Sequence of chain 1.A:
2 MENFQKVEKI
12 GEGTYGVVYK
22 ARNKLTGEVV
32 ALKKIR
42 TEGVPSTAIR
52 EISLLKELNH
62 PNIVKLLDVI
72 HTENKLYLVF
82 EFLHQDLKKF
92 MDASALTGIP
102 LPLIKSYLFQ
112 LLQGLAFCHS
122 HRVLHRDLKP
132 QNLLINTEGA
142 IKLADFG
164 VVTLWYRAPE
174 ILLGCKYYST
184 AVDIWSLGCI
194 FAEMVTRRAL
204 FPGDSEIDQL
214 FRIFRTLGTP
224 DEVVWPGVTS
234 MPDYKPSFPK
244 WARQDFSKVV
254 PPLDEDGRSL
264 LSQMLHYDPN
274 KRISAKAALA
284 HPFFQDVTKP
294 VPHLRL

This protein binds this small molecule.
Small molecule (SMILES): CCN(CC)C(=O)c1ccc(Nc2nc(OCC3CCCCC3)c3[nH]cnc3n2)cc1

Binding-site contacts:
Ligand atom N2 contacts residue PHE83 of chain 1.A at 3.7 Å.
Ligand atom OAC contacts residue GLN86 of chain 1.A at 3.9 Å.
Ligand atom CAE contacts residue GLN86 of chain 1.A at 3.8 Å.
Ligand atom C8 contacts residue PHE81 of chain 1.A at 3.5 Å (hydrophobic).
Ligand atom OAC contacts residue ASP87 of chain 1.A at 3.8 Å.
Ligand atom C8 contacts residue ALA32 of chain 1.A at 3.4 Å (hydrophobic).
Ligand atom N9 contacts residue LEU135 of chain 1.A at 3.6 Å.
Ligand atom CAB contacts residue ASP87 of chain 1.A at 3.8 Å.
Ligand atom C2 contacts residue ILE11 of chain 1.A at 3.9 Å (hydrophobic).
Ligand atom CAE contacts residue HIS85 of chain 1.A at 3.2 Å.
Ligand atom N2 contacts residue LEU84 of chain 1.A at 2.8 Å (h-bond).
Ligand atom C8 contacts residue GLU82 of chain 1.A at 3.7 Å.
Ligand atom C5 contacts residue ALA32 of chain 1.A at 3.9 Å (hydrophobic).
Ligand atom CAM contacts residue ILE11 of chain 1.A at 3.6 Å (hydrophobic).
Ligand atom CAK contacts residue GLU13 of chain 1.A at 3.6 Å.
Ligand atom CAG contacts residue GLN86 of chain 1.A at 3.8 Å.
Ligand atom CAB contacts residue ILE11 of chain 1.A at 3.6 Å (hydrophobic).
Ligand atom C5 contacts residue LEU135 of chain 1.A at 3.5 Å (hydrophobic).
Ligand atom C8 contacts residue VAL65 of chain 1.A at 3.6 Å (hydrophobic).
Ligand atom O6 contacts residue VAL19 of chain 1.A at 3.8 Å.
Ligand atom CAK contacts residue GLY14 of chain 1.A at 3.7 Å.
Ligand atom CAA contacts residue LYS90 of chain 1.A at 3.7 Å.
Ligand atom CAI contacts residue GLY14 of chain 1.A at 3.7 Å.
Ligand atom CAX contacts residue LEU84 of chain 1.A at 3.5 Å (hydrophobic).
Ligand atom OAC contacts residue LYS90 of chain 1.A at 3.6 Å.
Ligand atom N9 contacts residue ALA32 of chain 1.A at 3.2 Å.
Ligand atom N3 contacts residue LEU135 of chain 1.A at 3.5 Å.
Ligand atom N1 contacts residue ILE11 of chain 1.A at 3.7 Å.
Ligand atom C4 contacts residue ALA32 of chain 1.A at 3.5 Å (hydrophobic).
Ligand atom N3 contacts residue LEU84 of chain 1.A at 3.4 Å (h-bond).
Ligand atom N9 contacts residue GLU82 of chain 1.A at 3.0 Å (salt-bridge).
Ligand atom N7 contacts residue ALA32 of chain 1.A at 3.8 Å.
Ligand atom CAF contacts residue ASP87 of chain 1.A at 3.5 Å.
Ligand atom CAE contacts residue LEU84 of chain 1.A at 3.3 Å (hydrophobic).
Ligand atom CAJ contacts residue ASN133 of chain 1.A at 3.6 Å.
Ligand atom C4 contacts residue LEU135 of chain 1.A at 3.3 Å (hydrophobic).
Ligand atom C2 contacts residue LEU84 of chain 1.A at 3.7 Å (hydrophobic).
Ligand atom CAG contacts residue HIS85 of chain 1.A at 3.1 Å.
Ligand atom CAJ contacts residue ASP146 of chain 1.A at 3.6 Å.
Ligand atom CAN contacts residue GLN132 of chain 1.A at 3.7 Å.